Sequence of chain 59.D:
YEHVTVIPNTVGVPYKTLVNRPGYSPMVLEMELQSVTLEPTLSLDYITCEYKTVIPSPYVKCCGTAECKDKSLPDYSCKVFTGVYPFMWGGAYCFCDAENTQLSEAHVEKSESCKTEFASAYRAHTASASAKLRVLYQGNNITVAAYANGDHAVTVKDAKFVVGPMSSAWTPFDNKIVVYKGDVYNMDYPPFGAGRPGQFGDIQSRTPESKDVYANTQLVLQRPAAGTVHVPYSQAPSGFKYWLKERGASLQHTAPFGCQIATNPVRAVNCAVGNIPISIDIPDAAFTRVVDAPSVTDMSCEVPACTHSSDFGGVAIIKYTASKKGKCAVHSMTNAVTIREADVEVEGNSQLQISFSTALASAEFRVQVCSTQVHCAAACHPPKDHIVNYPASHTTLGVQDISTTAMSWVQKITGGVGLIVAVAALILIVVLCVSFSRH

This small molecule binds to this protein.
Small molecule (SMILES): CC(=O)N[C@@H]1[C@@H](O)[C@H](O)[C@@H](CO)O[C@H]1O

Binding-site contacts:
Ligand atom N2 contacts residue ASN259 of chain 59.E at 3.0 Å (h-bond).
Ligand atom C6 contacts residue LYS115 of chain 59.D at 4.3 Å.
Ligand atom C8 contacts residue ASN259 of chain 59.E at 4.4 Å.
Ligand atom O6 contacts residue THR116 of chain 59.D at 3.2 Å (h-bond).
Ligand atom C1 contacts residue ASN259 of chain 59.E at 1.4 Å.
Ligand atom C5 contacts residue ASN259 of chain 59.E at 3.6 Å.
Ligand atom C2 contacts residue ASN259 of chain 59.E at 2.4 Å.
Ligand atom O7 contacts residue LYS181 of chain 59.D at 4.3 Å.
Ligand atom O6 contacts residue ASN259 of chain 59.E at 4.4 Å.
Ligand atom O7 contacts residue GLU117 of chain 59.D at 4.3 Å.
Ligand atom O5 contacts residue ASN259 of chain 59.E at 2.3 Å (h-bond).
Ligand atom C6 contacts residue THR116 of chain 59.D at 4.5 Å.
Ligand atom C7 contacts residue ASN259 of chain 59.E at 3.1 Å.
Ligand atom C4 contacts residue ASN259 of chain 59.E at 4.1 Å.
Ligand atom C3 contacts residue ASN259 of chain 59.E at 3.7 Å.
Ligand atom O6 contacts residue LYS115 of chain 59.D at 3.5 Å (salt-bridge).
Ligand atom O5 contacts residue THR116 of chain 59.D at 3.8 Å.
Ligand atom O7 contacts residue ASN259 of chain 59.E at 2.7 Å (h-bond).

Sequence of chain 59.E:
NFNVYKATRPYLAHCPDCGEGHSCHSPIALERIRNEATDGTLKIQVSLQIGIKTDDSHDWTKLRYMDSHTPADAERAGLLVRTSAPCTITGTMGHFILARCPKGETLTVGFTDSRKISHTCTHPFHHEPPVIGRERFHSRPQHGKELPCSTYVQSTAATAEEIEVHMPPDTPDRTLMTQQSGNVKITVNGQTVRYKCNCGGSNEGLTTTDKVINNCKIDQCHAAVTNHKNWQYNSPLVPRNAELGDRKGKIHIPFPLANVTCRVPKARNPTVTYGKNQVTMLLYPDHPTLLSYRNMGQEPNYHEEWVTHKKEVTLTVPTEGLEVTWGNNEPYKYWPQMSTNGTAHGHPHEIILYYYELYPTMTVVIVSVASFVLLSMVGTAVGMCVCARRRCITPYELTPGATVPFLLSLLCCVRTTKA